Binding-site contacts:
Ligand atom O2' contacts residue ASN62 of chain 1.E at 2.8 Å (h-bond).
Ligand atom C5' contacts residue ARG149 of chain 1.F at 3.1 Å.
Ligand atom O3' contacts residue SER133 of chain 1.E at 3.1 Å (h-bond).
Ligand atom N3 contacts residue ARG118 of chain 1.F at 2.9 Å (salt-bridge).
Ligand atom N4 contacts residue ASP98 of chain 1.F at 2.7 Å (salt-bridge).
Ligand atom C6 contacts residue ARG105 of chain 1.F at 3.1 Å.
Ligand atom N4 contacts residue ASN102 of chain 1.F at 3.2 Å (h-bond).
Ligand atom OP1 contacts residue SER135 of chain 1.E at 2.9 Å (h-bond).
Ligand atom C5' contacts residue SER133 of chain 1.E at 3.2 Å.
Ligand atom C2 contacts residue ARG105 of chain 1.F at 3.1 Å.
Ligand atom N7 contacts residue THR69 of chain 1.E at 2.5 Å.
Ligand atom N6 contacts residue SER80 of chain 1.E at 2.6 Å (h-bond).
Ligand atom OP1 contacts residue SER133 of chain 1.E at 3.2 Å (h-bond).
Ligand atom O2' contacts residue ARG83 of chain 1.E at 3.1 Å (salt-bridge).
Ligand atom C8 contacts residue GLY65 of chain 1.E at 3.1 Å.
Ligand atom C4 contacts residue ASP98 of chain 1.F at 3.2 Å.
Ligand atom O6 contacts residue ASN84 of chain 1.E at 3.1 Å.
Ligand atom OP2 contacts residue TRP87 of chain 1.E at 2.6 Å (h-bond).
Ligand atom O2 contacts residue ARG118 of chain 1.F at 2.6 Å (salt-bridge).
Ligand atom O2' contacts residue ARG105 of chain 1.F at 2.9 Å (salt-bridge).
Ligand atom O2 contacts residue SER133 of chain 1.E at 2.8 Å (h-bond).
Ligand atom OP1 contacts residue LYS132 of chain 1.E at 3.3 Å (salt-bridge).
Ligand atom N1 contacts residue ASN84 of chain 1.E at 2.8 Å (h-bond).
Ligand atom O2' contacts residue ASP100 of chain 1.E at 2.6 Å (salt-bridge).
Ligand atom C2' contacts residue ARG105 of chain 1.F at 3.3 Å.
Ligand atom O3' contacts residue TRP87 of chain 1.E at 3.2 Å (h-bond).
Ligand atom C5 contacts residue ASP98 of chain 1.F at 3.1 Å.
Ligand atom C3' contacts residue ASP100 of chain 1.E at 2.9 Å.
Ligand atom O2 contacts residue ARG105 of chain 1.F at 2.8 Å (salt-bridge).
Ligand atom OP2 contacts residue ARG93 of chain 1.E at 3.3 Å (salt-bridge).
Ligand atom C2 contacts residue ASN84 of chain 1.E at 3.0 Å.
Ligand atom OP1 contacts residue LYS146 of chain 1.F at 3.3 Å (salt-bridge).
Ligand atom O2' contacts residue SER133 of chain 1.E at 2.6 Å (h-bond).
Ligand atom OP2 contacts residue LYS132 of chain 1.E at 2.7 Å (salt-bridge).
Ligand atom C2' contacts residue ASP100 of chain 1.E at 3.3 Å.
Ligand atom N7 contacts residue GLY65 of chain 1.E at 3.3 Å (h-bond).
Ligand atom O3' contacts residue ASP100 of chain 1.E at 2.5 Å (salt-bridge).
Ligand atom OP2 contacts residue LYS146 of chain 1.F at 3.1 Å (salt-bridge).
Ligand atom N1 contacts residue ASN84 of chain 1.E at 3.0 Å.
Ligand atom OP1 contacts residue SER134 of chain 1.E at 2.7 Å (h-bond).

Sequence of chain 1.F:
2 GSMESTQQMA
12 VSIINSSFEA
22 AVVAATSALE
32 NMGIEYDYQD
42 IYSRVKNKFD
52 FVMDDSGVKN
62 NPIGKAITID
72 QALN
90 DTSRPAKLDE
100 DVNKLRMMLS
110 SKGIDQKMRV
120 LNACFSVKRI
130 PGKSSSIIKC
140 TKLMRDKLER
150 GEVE

A small-molecule ligand and the protein it binds are described below.
Small molecule (SMILES): Nc1ccn([C@@H]2O[C@H](CO[P](=O)(O)O[C@H]3[C@@H](O)[C@H](n4ccc(N)nc4=O)O[C@@H]3CO[P](=O)(O)O[C@H]3[C@@H](O)[C@H](n4cnc5c(N)ncnc54)O[C@@H]3CO[P](=O)(O)O[C@H]3[C@@H](O)[C@H](n4cnc5c(=O)nc(N)[nH]c54)O[C@@H]3CO[P](=O)(O)O[C@H]3[C@@H](O)[C@H](n4ccc(=O)[nH]c4=O)O[C@@H]3CO)[C@@H](O)[C@H]2O)c(=O)n1

Sequence of chain 1.E:
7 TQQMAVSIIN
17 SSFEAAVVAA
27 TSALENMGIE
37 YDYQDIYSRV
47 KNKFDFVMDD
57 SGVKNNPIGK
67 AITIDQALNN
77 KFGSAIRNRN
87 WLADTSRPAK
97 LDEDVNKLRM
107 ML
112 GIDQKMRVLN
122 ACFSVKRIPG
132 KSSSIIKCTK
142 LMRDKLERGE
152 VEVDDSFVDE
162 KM